A protein and the small-molecule ligand that binds it are described below.
Small molecule (SMILES): Cn1cccc1

Sequence of chain 1.A:
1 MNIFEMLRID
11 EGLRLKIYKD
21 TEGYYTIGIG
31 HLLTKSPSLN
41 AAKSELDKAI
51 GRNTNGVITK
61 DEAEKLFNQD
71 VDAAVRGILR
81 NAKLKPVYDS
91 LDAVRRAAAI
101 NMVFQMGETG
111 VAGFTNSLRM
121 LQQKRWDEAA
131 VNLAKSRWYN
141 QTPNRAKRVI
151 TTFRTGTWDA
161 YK

Binding-site contacts:
Ligand atom CAA contacts residue MET102 of chain 1.A at 3.8 Å (hydrophobic).
Ligand atom CAD contacts residue LEU84 of chain 1.A at 4.0 Å (hydrophobic).
Ligand atom CAE contacts residue ALA99 of chain 1.A at 3.5 Å (hydrophobic).
Ligand atom CAE contacts residue LEU118 of chain 1.A at 3.6 Å (hydrophobic).
Ligand atom CAB contacts residue TYR88 of chain 1.A at 4.5 Å (hydrophobic).
Ligand atom CAC contacts residue LEU84 of chain 1.A at 3.7 Å (hydrophobic).
Ligand atom CAA contacts residue ALA99 of chain 1.A at 3.9 Å (hydrophobic).
Ligand atom CAA contacts residue LEU118 of chain 1.A at 3.9 Å (hydrophobic).
Ligand atom CAA contacts residue LEU121 of chain 1.A at 4.2 Å (hydrophobic).
Ligand atom CAE contacts residue LEU91 of chain 1.A at 4.4 Å (hydrophobic).
Ligand atom CAA contacts residue VAL111 of chain 1.A at 3.7 Å (hydrophobic).
Ligand atom CAB contacts residue ILE78 of chain 1.A at 4.3 Å (hydrophobic).
Ligand atom NAF contacts residue LEU118 of chain 1.A at 3.7 Å.
Ligand atom NAF contacts residue VAL111 of chain 1.A at 3.9 Å.
Ligand atom CAC contacts residue VAL87 of chain 1.A at 4.0 Å (hydrophobic).
Ligand atom CAC contacts residue ALA99 of chain 1.A at 3.7 Å (hydrophobic).
Ligand atom CAE contacts residue VAL87 of chain 1.A at 3.7 Å (hydrophobic).
Ligand atom CAE contacts residue LEU121 of chain 1.A at 4.5 Å (hydrophobic).
Ligand atom CAA contacts residue PHE153 of chain 1.A at 3.7 Å (hydrophobic).
Ligand atom CAC contacts residue TYR88 of chain 1.A at 3.8 Å (hydrophobic).
Ligand atom CAB contacts residue LEU84 of chain 1.A at 3.9 Å (hydrophobic).
Ligand atom CAD contacts residue VAL103 of chain 1.A at 4.3 Å (hydrophobic).
Ligand atom CAB contacts residue ALA99 of chain 1.A at 3.7 Å (hydrophobic).
Ligand atom NAF contacts residue ALA99 of chain 1.A at 3.4 Å.
Ligand atom CAD contacts residue ALA99 of chain 1.A at 3.5 Å (hydrophobic).
Ligand atom CAD contacts residue VAL111 of chain 1.A at 3.6 Å (hydrophobic).
Ligand atom CAD contacts residue LEU118 of chain 1.A at 4.4 Å (hydrophobic).
Ligand atom CAC contacts residue LEU118 of chain 1.A at 4.2 Å (hydrophobic).